Binding-site contacts:
Ligand atom O contacts residue THR1063 of chain 1.D at 2.6 Å.
Ligand atom CD2 contacts residue THR1061 of chain 1.D at 1.8 Å.
Ligand atom CG contacts residue LEU1062 of chain 1.D at 2.8 Å (hydrophobic).
Ligand atom CG contacts residue ILE1026 of chain 1.D at 2.7 Å (hydrophobic).
Ligand atom N contacts residue ARG1060 of chain 1.D at 1.9 Å.
Ligand atom CB contacts residue ILE1026 of chain 1.D at 2.6 Å (hydrophobic).
Ligand atom N contacts residue THR1061 of chain 1.D at 1.9 Å (h-bond).
Ligand atom C contacts residue THR1063 of chain 1.D at 2.9 Å.
Ligand atom O contacts residue THR1063 of chain 1.D at 2.4 Å (h-bond).
Ligand atom N contacts residue ASN1067 of chain 1.D at 3.0 Å (h-bond).
Ligand atom CB contacts residue THR1063 of chain 1.D at 2.6 Å.
Ligand atom CG2 contacts residue THR1063 of chain 1.D at 3.0 Å.
Ligand atom NZ contacts residue GLU1022 of chain 1.D at 2.7 Å (salt-bridge).
Ligand atom C contacts residue LEU1062 of chain 1.D at 2.7 Å (hydrophobic).
Ligand atom C contacts residue THR1061 of chain 1.D at 2.1 Å.
Ligand atom N contacts residue THR1063 of chain 1.D at 2.4 Å (h-bond).
Ligand atom CA contacts residue ARG1060 of chain 1.D at 3.1 Å.
Ligand atom CD2 contacts residue GLN1072 of chain 1.D at 3.1 Å.
Ligand atom CA contacts residue THR1063 of chain 1.D at 2.5 Å.
Ligand atom C contacts residue THR1063 of chain 1.D at 1.4 Å.
Ligand atom CD1 contacts residue THR1063 of chain 1.D at 2.5 Å.
Ligand atom O contacts residue THR1061 of chain 1.D at 1.8 Å.
Ligand atom CA contacts residue THR1063 of chain 1.D at 1.6 Å.
Ligand atom N contacts residue THR1063 of chain 1.D at 1.6 Å (h-bond).
Ligand atom CB contacts residue THR1063 of chain 1.D at 3.0 Å.
Ligand atom CD1 contacts residue LEU1062 of chain 1.D at 3.1 Å (hydrophobic).
Ligand atom O contacts residue THR1063 of chain 1.D at 2.4 Å (h-bond).
Ligand atom CG contacts residue THR1061 of chain 1.D at 1.1 Å.
Ligand atom CB contacts residue THR1061 of chain 1.D at 1.0 Å.
Ligand atom C contacts residue ASN1067 of chain 1.D at 2.7 Å.
Ligand atom CD1 contacts residue PHE1066 of chain 1.D at 2.9 Å (hydrophobic).
Ligand atom ND1 contacts residue THR1061 of chain 1.D at 2.4 Å.
Ligand atom CA contacts residue ASN1067 of chain 1.D at 2.7 Å.
Ligand atom N contacts residue ASN1067 of chain 1.D at 3.1 Å (h-bond).
Ligand atom CA contacts residue THR1061 of chain 1.D at 2.0 Å.
Ligand atom O contacts residue ARG1060 of chain 1.D at 2.9 Å (salt-bridge).
Ligand atom C contacts residue THR1063 of chain 1.D at 2.7 Å.
Ligand atom O contacts residue ASN1067 of chain 1.D at 2.1 Å (h-bond).
Ligand atom O contacts residue LEU1062 of chain 1.D at 1.6 Å (h-bond).
Ligand atom NE2 contacts residue THR1061 of chain 1.D at 3.0 Å.

Sequence of chain 1.D:
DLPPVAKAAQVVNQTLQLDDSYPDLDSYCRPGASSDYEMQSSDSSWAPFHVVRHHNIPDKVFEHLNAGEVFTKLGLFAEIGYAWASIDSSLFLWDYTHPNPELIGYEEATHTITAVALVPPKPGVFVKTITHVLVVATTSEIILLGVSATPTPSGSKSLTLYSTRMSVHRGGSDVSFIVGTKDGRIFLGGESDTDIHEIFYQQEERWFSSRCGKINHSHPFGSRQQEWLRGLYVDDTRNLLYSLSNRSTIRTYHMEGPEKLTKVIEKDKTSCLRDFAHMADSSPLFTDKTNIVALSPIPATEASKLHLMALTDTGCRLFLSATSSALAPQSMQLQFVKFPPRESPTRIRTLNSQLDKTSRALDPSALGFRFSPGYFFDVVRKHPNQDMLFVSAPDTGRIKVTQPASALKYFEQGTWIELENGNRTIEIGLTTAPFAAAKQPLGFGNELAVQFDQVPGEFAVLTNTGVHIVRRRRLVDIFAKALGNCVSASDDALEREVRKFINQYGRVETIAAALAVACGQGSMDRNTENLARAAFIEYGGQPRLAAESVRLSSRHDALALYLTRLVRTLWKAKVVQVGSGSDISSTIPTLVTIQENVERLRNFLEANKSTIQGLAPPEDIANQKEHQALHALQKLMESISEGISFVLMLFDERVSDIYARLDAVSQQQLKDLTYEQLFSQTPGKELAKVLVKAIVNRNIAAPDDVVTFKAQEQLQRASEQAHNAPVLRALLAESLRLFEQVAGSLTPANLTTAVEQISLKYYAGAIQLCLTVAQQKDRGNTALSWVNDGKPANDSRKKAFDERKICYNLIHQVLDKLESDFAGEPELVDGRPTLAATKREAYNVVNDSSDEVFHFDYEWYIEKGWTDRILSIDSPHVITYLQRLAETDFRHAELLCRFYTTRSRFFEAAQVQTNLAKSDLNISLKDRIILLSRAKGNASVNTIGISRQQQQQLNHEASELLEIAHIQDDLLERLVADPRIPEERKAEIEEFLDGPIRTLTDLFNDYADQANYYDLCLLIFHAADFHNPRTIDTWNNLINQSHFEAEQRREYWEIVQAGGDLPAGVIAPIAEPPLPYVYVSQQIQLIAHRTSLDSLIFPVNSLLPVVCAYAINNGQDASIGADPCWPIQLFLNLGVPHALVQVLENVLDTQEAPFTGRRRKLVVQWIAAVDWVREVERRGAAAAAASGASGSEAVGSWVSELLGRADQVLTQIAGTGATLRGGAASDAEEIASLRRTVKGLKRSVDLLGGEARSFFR

A small-molecule ligand and the protein it binds are described below.
Small molecule (SMILES): CC[C@H](C)[C@H](NC(=O)[C@@H](NC(=O)[C@H](CC(C)C)NC(=O)[C@H](CCCCN)NC(=O)[C@H](CCCCN)NC(=O)[C@@H](N)Cc1cnc[nH]1)C(C)C)C(=O)N[C@@H](CC(N)=O)C(=O)N[C@@H](CCCCN)C(=O)N[C@@H](CC(=O)O)C(=O)N[C@@H](CCSC)C(=O)N[C@@H](CCCN=C(N)N)C(=O)N[C@H](C(=O)N[C@@H](CC(=O)O)C(=O)N[C@@H](CC(C)C)C(=O)N[C@@H](Cc1ccccc1)C(=O)N[C@@H](CO)C(=O)N1CCC[C@H]1C(=O)N1CCC[C@H]1C(=O)N[C@H](C=O)CC(N)=O)[C@@H](C)O